Binding-site contacts:
Ligand atom C5 contacts residue ASN157 of chain 1.C at 3.9 Å.
Ligand atom C5 contacts residue SER86 of chain 1.C at 3.9 Å.
Ligand atom N2 contacts residue TYR127 of chain 1.C at 3.8 Å.
Ligand atom N2 contacts residue ASN157 of chain 1.C at 3.5 Å (h-bond).
Ligand atom C1' contacts residue GLU57 of chain 1.C at 4.0 Å.
Ligand atom O1' contacts residue TRP61 of chain 1.C at 3.7 Å.
Ligand atom O1 contacts residue GLU90 of chain 1.C at 3.8 Å.
Ligand atom C7 contacts residue THR89 of chain 1.C at 3.5 Å.
Ligand atom C4' contacts residue LYS60 of chain 1.C at 3.6 Å.
Ligand atom N1 contacts residue TYR82 of chain 1.C at 3.2 Å.
Ligand atom C7' contacts residue TYR93 of chain 1.C at 3.7 Å (hydrophobic).
Ligand atom C5' contacts residue GLU57 of chain 1.C at 3.8 Å.
Ligand atom C2 contacts residue TRP61 of chain 1.C at 3.9 Å (hydrophobic).
Ligand atom O1' contacts residue GLU57 of chain 1.C at 3.8 Å.
Ligand atom C4 contacts residue SER86 of chain 1.C at 3.5 Å.
Ligand atom C2 contacts residue SER86 of chain 1.C at 3.6 Å.
Ligand atom C8 contacts residue GLU90 of chain 1.C at 3.5 Å.
Ligand atom C6' contacts residue LYS60 of chain 1.C at 3.9 Å.
Ligand atom C10 contacts residue THR89 of chain 1.C at 3.0 Å.
Ligand atom N1 contacts residue TYR127 of chain 1.C at 2.8 Å (h-bond).
Ligand atom C6' contacts residue GLU57 of chain 1.C at 3.1 Å.
Ligand atom C8' contacts residue TRP61 of chain 1.C at 3.9 Å (hydrophobic).
Ligand atom N1 contacts residue SER86 of chain 1.C at 3.6 Å.
Ligand atom N1' contacts residue GLN64 of chain 1.C at 3.8 Å.
Ligand atom N2 contacts residue VAL156 of chain 1.C at 3.2 Å.
Ligand atom C6' contacts residue TYR93 of chain 1.C at 3.9 Å (hydrophobic).
Ligand atom C3 contacts residue SER86 of chain 1.C at 3.1 Å.
Ligand atom C9 contacts residue TYR127 of chain 1.C at 3.7 Å (hydrophobic).
Ligand atom N2' contacts residue LYS60 of chain 1.C at 3.5 Å.
Ligand atom C8 contacts residue THR89 of chain 1.C at 3.6 Å.
Ligand atom C5' contacts residue LYS60 of chain 1.C at 3.4 Å.
Ligand atom C2' contacts residue GLN64 of chain 1.C at 3.5 Å.
Ligand atom C3' contacts residue GLN64 of chain 1.C at 3.0 Å.
Ligand atom C2' contacts residue TRP61 of chain 1.C at 3.7 Å (hydrophobic).
Ligand atom N2 contacts residue ALA153 of chain 1.C at 3.0 Å (h-bond).
Ligand atom C9 contacts residue VAL156 of chain 1.C at 3.8 Å (hydrophobic).
Ligand atom C8' contacts residue TYR93 of chain 1.C at 3.9 Å (hydrophobic).
Ligand atom C7' contacts residue TRP61 of chain 1.C at 3.5 Å (hydrophobic).
Ligand atom C9 contacts residue SER86 of chain 1.C at 3.8 Å.
Ligand atom O1' contacts residue TYR93 of chain 1.C at 3.8 Å.

The small molecule below binds the protein below.
Small molecule (SMILES): N=C(N)c1ccc(OCCCCCOc2ccc(C(=N)N)cc2)cc1

Sequence of chain 1.C:
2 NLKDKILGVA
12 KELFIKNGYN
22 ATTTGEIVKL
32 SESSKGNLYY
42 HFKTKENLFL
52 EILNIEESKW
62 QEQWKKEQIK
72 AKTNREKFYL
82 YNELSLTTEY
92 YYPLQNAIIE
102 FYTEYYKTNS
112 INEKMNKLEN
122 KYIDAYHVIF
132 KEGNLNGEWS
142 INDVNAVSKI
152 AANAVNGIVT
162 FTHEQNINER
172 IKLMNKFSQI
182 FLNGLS